Binding-site contacts:
Ligand atom C5 contacts residue TYR21 of chain 1.A at 4.2 Å (hydrophobic).
Ligand atom C5 contacts residue TRP30 of chain 1.A at 4.0 Å (hydrophobic).
Ligand atom C5 contacts residue CYS28 of chain 1.A at 4.1 Å (hydrophobic).
Ligand atom N contacts residue HIS47 of chain 1.A at 4.5 Å.
Ligand atom C4 contacts residue CYS28 of chain 1.A at 4.2 Å (hydrophobic).
Ligand atom C6 contacts residue TRP30 of chain 1.A at 3.8 Å (hydrophobic).
Ligand atom C6 contacts residue CYS28 of chain 1.A at 3.6 Å (hydrophobic).
Ligand atom C6 contacts residue LEU5 of chain 1.A at 4.4 Å (hydrophobic).
Ligand atom N contacts residue CYS28 of chain 1.A at 3.0 Å (h-bond).
Ligand atom C3 contacts residue HIS47 of chain 1.A at 3.9 Å.
Ligand atom C3 contacts residue LEU5 of chain 1.A at 4.3 Å (hydrophobic).
Ligand atom C1 contacts residue CYS28 of chain 1.A at 2.7 Å (hydrophobic).
Ligand atom N contacts residue LYS48 of chain 1.A at 4.3 Å.
Ligand atom C4 contacts residue TYR21 of chain 1.A at 3.8 Å (hydrophobic).
Ligand atom C4 contacts residue ILE9 of chain 1.A at 4.1 Å (hydrophobic).
Ligand atom N contacts residue ASN27 of chain 1.A at 4.3 Å.
Ligand atom C2 contacts residue HIS47 of chain 1.A at 3.4 Å.
Ligand atom C2 contacts residue CYS28 of chain 1.A at 3.9 Å (hydrophobic).
Ligand atom C3 contacts residue CYS44 of chain 1.A at 4.2 Å (hydrophobic).

The protein below binds the small molecule below.
Small molecule (SMILES): Nc1ccccc1

Sequence of chain 1.A:
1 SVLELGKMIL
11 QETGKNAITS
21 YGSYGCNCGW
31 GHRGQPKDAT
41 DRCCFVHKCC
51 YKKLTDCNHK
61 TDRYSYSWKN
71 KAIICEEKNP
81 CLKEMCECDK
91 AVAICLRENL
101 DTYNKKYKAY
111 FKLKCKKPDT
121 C